Sequence of chain 1.A:
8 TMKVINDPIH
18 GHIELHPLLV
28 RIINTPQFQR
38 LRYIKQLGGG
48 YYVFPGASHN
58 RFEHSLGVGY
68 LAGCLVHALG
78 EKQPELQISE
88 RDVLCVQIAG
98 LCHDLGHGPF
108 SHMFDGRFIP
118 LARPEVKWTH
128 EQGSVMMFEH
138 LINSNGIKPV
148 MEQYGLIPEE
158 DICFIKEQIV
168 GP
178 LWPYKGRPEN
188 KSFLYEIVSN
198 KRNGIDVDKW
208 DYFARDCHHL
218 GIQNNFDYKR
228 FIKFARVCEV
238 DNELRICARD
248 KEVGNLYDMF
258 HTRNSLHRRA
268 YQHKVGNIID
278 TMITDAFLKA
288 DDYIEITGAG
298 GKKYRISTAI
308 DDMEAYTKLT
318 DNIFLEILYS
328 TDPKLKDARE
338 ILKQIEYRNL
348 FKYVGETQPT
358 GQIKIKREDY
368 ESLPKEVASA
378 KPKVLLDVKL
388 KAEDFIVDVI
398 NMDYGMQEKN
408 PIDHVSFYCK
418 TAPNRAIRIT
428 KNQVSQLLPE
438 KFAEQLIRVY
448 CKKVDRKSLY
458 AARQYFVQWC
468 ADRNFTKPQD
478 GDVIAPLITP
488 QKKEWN

Binding-site contacts:
Ligand atom O4 contacts residue ARG345 of chain 1.A at 3.1 Å (salt-bridge).
Ligand atom O12 contacts residue DZ41 of chain 1.I at 3.0 Å (h-bond).
Ligand atom O6 contacts residue ARG39 of chain 1.B at 3.0 Å (salt-bridge).
Ligand atom N2 contacts residue ARG345 of chain 1.A at 3.5 Å (salt-bridge).
Ligand atom O13 contacts residue LYS417 of chain 2.B at 3.2 Å (salt-bridge).
Ligand atom C1 contacts residue VAL50 of chain 1.A at 3.4 Å (hydrophobic).
Ligand atom C5 contacts residue ARG345 of chain 1.A at 3.3 Å.
Ligand atom O1 contacts residue LYS10 of chain 1.B at 2.8 Å (salt-bridge).
Ligand atom N3 contacts residue TYR49 of chain 1.A at 3.1 Å (h-bond).
Ligand atom O1 contacts residue ASN31 of chain 1.B at 3.0 Å (h-bond).
Ligand atom N1 contacts residue ASN31 of chain 1.B at 3.0 Å (h-bond).
Ligand atom C10 contacts residue TYR49 of chain 1.A at 3.1 Å (hydrophobic).
Ligand atom O8 contacts residue LYS10 of chain 1.B at 2.9 Å (salt-bridge).
Ligand atom O3 contacts residue DZ41 of chain 1.I at 2.8 Å (h-bond).
Ligand atom O2 contacts residue ILE12 of chain 1.B at 3.4 Å.
Ligand atom P3 contacts residue MG1 of chain 1.N at 3.1 Å.
Ligand atom P1 contacts residue LYS10 of chain 1.B at 3.5 Å.
Ligand atom O2 contacts residue VAL11 of chain 1.B at 2.7 Å (h-bond).
Ligand atom C10 contacts residue ILE12 of chain 1.B at 3.4 Å (hydrophobic).
Ligand atom C10 contacts residue VAL50 of chain 1.A at 3.2 Å (hydrophobic).
Ligand atom O6 contacts residue GLN36 of chain 1.B at 3.1 Å (h-bond).
Ligand atom O14 contacts residue DZ41 of chain 1.I at 2.8 Å (h-bond).
Ligand atom P1 contacts residue MG1 of chain 1.N at 3.4 Å.
Ligand atom O9 contacts residue MG1 of chain 1.N at 2.2 Å.
Ligand atom O5 contacts residue ARG345 of chain 1.A at 3.0 Å (salt-bridge).
Ligand atom O6 contacts residue PHE59 of chain 1.B at 3.5 Å.
Ligand atom C2 contacts residue ARG345 of chain 1.A at 3.4 Å.
Ligand atom O2 contacts residue DZ41 of chain 1.I at 3.5 Å.
Ligand atom O9 contacts residue DZ41 of chain 1.I at 3.0 Å (h-bond).
Ligand atom O13 contacts residue LYS349 of chain 1.A at 3.0 Å (salt-bridge).
Ligand atom O10 contacts residue MG1 of chain 1.N at 3.4 Å.
Ligand atom O12 contacts residue MG1 of chain 1.N at 2.1 Å.
Ligand atom O9 contacts residue LYS10 of chain 1.B at 3.1 Å (salt-bridge).
Ligand atom C8 contacts residue DZ41 of chain 1.I at 3.4 Å.
Ligand atom P2 contacts residue MG1 of chain 1.N at 3.2 Å.
Ligand atom O8 contacts residue ARG345 of chain 1.A at 3.0 Å (salt-bridge).
Ligand atom N3 contacts residue ARG39 of chain 1.B at 3.1 Å (salt-bridge).
Ligand atom O14 contacts residue MG1 of chain 1.N at 1.9 Å.
Ligand atom O7 contacts residue VAL272 of chain 1.A at 3.5 Å.
Ligand atom O14 contacts residue LYS417 of chain 2.B at 2.9 Å (salt-bridge).

Sequence of chain 2.B:
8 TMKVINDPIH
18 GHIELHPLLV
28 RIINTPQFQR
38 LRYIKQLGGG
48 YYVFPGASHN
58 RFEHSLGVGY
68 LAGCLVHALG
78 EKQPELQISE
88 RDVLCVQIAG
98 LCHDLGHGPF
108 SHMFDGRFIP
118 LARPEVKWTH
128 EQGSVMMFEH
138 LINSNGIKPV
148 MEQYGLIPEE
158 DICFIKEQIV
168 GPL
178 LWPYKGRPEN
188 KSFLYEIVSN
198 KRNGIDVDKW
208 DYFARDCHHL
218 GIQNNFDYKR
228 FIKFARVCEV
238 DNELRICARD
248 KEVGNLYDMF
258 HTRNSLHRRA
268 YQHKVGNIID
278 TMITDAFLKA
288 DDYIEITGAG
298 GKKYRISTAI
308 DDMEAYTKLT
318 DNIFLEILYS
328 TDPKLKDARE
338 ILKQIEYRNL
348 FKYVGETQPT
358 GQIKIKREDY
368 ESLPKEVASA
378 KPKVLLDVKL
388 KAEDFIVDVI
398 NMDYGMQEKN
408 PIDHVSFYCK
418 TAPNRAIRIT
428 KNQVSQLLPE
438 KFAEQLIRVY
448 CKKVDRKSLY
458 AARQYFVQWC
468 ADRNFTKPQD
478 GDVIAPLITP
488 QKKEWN

The small molecule below binds the protein below.
Small molecule (SMILES): O=c1[nH]c(=O)c2ncn([C@@H]3O[C@H](COP(=O)(O)OP(=O)(O)OP(=O)(O)O)[C@@H](O)[C@H]3O)c2[nH]1

Sequence of chain 1.B:
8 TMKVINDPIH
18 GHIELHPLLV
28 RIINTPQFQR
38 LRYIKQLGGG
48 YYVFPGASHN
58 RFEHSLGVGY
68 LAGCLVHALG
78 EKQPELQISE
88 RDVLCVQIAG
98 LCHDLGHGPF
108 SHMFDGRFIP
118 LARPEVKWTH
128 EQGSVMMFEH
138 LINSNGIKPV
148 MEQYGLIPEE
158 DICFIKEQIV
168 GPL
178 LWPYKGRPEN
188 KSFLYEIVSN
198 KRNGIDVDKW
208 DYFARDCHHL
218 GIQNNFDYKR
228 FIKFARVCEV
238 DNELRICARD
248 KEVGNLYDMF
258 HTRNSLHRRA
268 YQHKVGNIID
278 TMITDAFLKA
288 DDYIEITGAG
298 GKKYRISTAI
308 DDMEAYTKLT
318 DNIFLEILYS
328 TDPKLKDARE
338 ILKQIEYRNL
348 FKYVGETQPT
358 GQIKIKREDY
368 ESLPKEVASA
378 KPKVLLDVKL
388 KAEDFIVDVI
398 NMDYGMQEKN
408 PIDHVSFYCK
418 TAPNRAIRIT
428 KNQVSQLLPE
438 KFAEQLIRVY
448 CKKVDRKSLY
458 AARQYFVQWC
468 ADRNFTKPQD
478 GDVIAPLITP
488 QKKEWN